The small molecule below binds the protein below.
Small molecule (SMILES): NCC[C@H](N)C(=O)O

Sequence of chain 1.G:
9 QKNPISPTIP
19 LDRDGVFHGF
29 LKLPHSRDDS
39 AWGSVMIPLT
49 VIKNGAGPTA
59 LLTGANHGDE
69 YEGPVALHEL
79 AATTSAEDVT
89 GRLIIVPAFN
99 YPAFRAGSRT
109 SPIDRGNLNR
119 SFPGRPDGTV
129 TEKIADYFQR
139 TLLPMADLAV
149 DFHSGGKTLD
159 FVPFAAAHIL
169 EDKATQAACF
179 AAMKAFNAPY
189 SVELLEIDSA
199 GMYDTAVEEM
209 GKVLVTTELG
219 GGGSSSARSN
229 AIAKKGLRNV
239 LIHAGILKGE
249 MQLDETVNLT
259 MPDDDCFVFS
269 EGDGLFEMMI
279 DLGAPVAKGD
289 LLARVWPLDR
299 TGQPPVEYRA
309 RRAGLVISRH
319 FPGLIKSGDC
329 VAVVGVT

Sequence of chain 1.D:
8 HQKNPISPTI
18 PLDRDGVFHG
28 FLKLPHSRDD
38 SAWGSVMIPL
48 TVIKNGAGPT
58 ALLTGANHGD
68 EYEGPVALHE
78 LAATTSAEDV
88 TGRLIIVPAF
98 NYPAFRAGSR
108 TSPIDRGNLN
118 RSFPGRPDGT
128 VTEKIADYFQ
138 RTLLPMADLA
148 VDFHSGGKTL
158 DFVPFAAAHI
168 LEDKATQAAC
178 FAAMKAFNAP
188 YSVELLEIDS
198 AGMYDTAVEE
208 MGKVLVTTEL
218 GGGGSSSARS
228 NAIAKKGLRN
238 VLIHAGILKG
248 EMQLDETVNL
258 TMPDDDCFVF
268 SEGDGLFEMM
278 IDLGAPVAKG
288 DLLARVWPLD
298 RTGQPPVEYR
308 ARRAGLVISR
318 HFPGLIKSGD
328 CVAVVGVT

Binding-site contacts:
Ligand atom CB contacts residue MET200 of chain 1.D at 4.4 Å (hydrophobic).
Ligand atom CA contacts residue ZN1 of chain 1.S at 4.2 Å.
Ligand atom OXT contacts residue HIS65 of chain 1.D at 3.0 Å.
Ligand atom C contacts residue ARG107 of chain 1.D at 3.8 Å.
Ligand atom CA contacts residue TRP40 of chain 1.G at 4.4 Å (hydrophobic).
Ligand atom N contacts residue ARG107 of chain 1.D at 4.4 Å.
Ligand atom N contacts residue HIS65 of chain 1.D at 4.5 Å.
Ligand atom O contacts residue ZN1 of chain 1.S at 2.6 Å.
Ligand atom ND contacts residue MET200 of chain 1.D at 4.2 Å.
Ligand atom C contacts residue HIS151 of chain 1.D at 4.4 Å.
Ligand atom C contacts residue GLU216 of chain 1.D at 3.8 Å.
Ligand atom OXT contacts residue ZN1 of chain 1.S at 2.6 Å.
Ligand atom N contacts residue ASN117 of chain 1.D at 3.4 Å (h-bond).
Ligand atom CG contacts residue MET200 of chain 1.D at 4.0 Å (hydrophobic).
Ligand atom CG contacts residue TRP40 of chain 1.G at 4.0 Å (hydrophobic).
Ligand atom N contacts residue MET200 of chain 1.D at 3.5 Å.
Ligand atom O contacts residue SER152 of chain 1.D at 4.3 Å.
Ligand atom CG contacts residue GLU216 of chain 1.D at 4.3 Å.
Ligand atom CA contacts residue MET200 of chain 1.D at 4.5 Å (hydrophobic).
Ligand atom CG contacts residue LEU192 of chain 1.D at 4.1 Å (hydrophobic).
Ligand atom O contacts residue GLU216 of chain 1.D at 3.0 Å (salt-bridge).
Ligand atom ND contacts residue LEU192 of chain 1.D at 4.3 Å.
Ligand atom CB contacts residue TRP40 of chain 1.G at 4.5 Å (hydrophobic).
Ligand atom ND contacts residue TRP40 of chain 1.G at 3.1 Å.
Ligand atom CB contacts residue GLU216 of chain 1.D at 3.3 Å.
Ligand atom ND contacts residue GLU194 of chain 1.D at 2.5 Å (salt-bridge).
Ligand atom CG contacts residue GLU194 of chain 1.D at 3.3 Å.
Ligand atom O contacts residue ARG107 of chain 1.D at 4.4 Å.
Ligand atom OXT contacts residue ARG107 of chain 1.D at 2.9 Å (salt-bridge).
Ligand atom CA contacts residue GLU216 of chain 1.D at 4.2 Å.
Ligand atom C contacts residue ZN1 of chain 1.S at 2.8 Å.
Ligand atom C contacts residue HIS65 of chain 1.D at 4.2 Å.
Ligand atom OXT contacts residue HIS151 of chain 1.D at 4.2 Å.